Binding-site contacts:
Ligand atom O5 contacts residue ASN67 of chain 16.A at 2.4 Å (h-bond).
Ligand atom C7 contacts residue ASN67 of chain 16.A at 3.9 Å.
Ligand atom C8 contacts residue ASN67 of chain 16.A at 4.3 Å.
Ligand atom C2 contacts residue ASN67 of chain 16.A at 2.5 Å.
Ligand atom N2 contacts residue ASN67 of chain 16.A at 2.9 Å (h-bond).
Ligand atom O7 contacts residue ASN67 of chain 16.A at 4.3 Å.
Ligand atom C1 contacts residue ASN67 of chain 16.A at 1.4 Å.
Ligand atom C5 contacts residue ASN67 of chain 16.A at 3.7 Å.
Ligand atom C4 contacts residue ASN67 of chain 16.A at 4.2 Å.
Ligand atom C8 contacts residue MET118 of chain 16.A at 4.3 Å (hydrophobic).
Ligand atom C8 contacts residue PHE90 of chain 16.A at 3.7 Å (hydrophobic).
Ligand atom C3 contacts residue ASN67 of chain 16.A at 3.8 Å.

Sequence of chain 16.A:
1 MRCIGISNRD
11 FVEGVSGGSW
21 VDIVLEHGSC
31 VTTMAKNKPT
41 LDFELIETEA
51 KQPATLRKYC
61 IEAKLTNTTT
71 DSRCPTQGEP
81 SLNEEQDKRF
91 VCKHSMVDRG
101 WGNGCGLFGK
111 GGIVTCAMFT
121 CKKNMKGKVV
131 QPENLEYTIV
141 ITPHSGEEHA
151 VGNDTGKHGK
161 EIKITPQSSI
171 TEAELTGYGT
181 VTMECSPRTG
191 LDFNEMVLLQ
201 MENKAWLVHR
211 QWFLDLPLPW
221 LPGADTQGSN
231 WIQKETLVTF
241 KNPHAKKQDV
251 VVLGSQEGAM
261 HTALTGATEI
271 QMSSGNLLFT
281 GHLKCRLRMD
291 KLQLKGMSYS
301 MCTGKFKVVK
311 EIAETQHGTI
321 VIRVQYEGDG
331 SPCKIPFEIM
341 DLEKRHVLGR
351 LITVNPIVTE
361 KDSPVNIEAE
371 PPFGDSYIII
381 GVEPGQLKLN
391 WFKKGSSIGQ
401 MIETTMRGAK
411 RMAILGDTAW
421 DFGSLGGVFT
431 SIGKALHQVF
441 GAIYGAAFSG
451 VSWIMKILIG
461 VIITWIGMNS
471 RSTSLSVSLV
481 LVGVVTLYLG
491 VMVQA

The protein below binds the small molecule below.
Small molecule (SMILES): CC(=O)N[C@@H]1[C@@H](O)[C@H](O)[C@@H](CO)O[C@H]1O